Binding-site contacts:
Ligand atom CB contacts residue ILE118 of chain 1.B at 3.7 Å (hydrophobic).
Ligand atom HG contacts residue HIS117 of chain 1.B at 4.2 Å.
Ligand atom O contacts residue LEU57 of chain 1.B at 3.5 Å (h-bond).
Ligand atom N contacts residue GLN55 of chain 1.B at 2.8 Å (h-bond).
Ligand atom N contacts residue EPE1 of chain 1.P at 3.6 Å.
Ligand atom O contacts residue GLN53 of chain 1.B at 3.4 Å (h-bond).
Ligand atom O contacts residue ILE118 of chain 1.B at 3.7 Å.
Ligand atom C contacts residue ILE118 of chain 1.B at 3.8 Å (hydrophobic).
Ligand atom HG contacts residue GLY116 of chain 1.B at 3.3 Å.
Ligand atom N contacts residue ASN136 of chain 1.B at 4.0 Å.
Ligand atom O contacts residue GLN55 of chain 1.B at 2.3 Å (h-bond).
Ligand atom C contacts residue GLN53 of chain 1.B at 3.0 Å.
Ligand atom SG contacts residue GLN55 of chain 1.B at 3.1 Å (h-bond).
Ligand atom CA contacts residue EPE1 of chain 1.P at 4.3 Å.
Ligand atom CB contacts residue GLN53 of chain 1.B at 3.7 Å.
Ligand atom CB contacts residue HIS117 of chain 1.B at 3.4 Å.
Ligand atom C contacts residue EPE1 of chain 1.P at 4.2 Å.
Ligand atom N contacts residue ASP56 of chain 1.B at 4.4 Å.
Ligand atom C contacts residue ASP56 of chain 1.B at 3.3 Å.
Ligand atom CA contacts residue GLN53 of chain 1.B at 2.4 Å.
Ligand atom O contacts residue ILE58 of chain 1.B at 3.9 Å.
Ligand atom CA contacts residue GLN135 of chain 1.B at 3.4 Å.
Ligand atom CM contacts residue EPE1 of chain 1.P at 3.9 Å.
Ligand atom SG contacts residue ALA76 of chain 1.B at 3.8 Å.
Ligand atom CM contacts residue GLY116 of chain 1.B at 3.8 Å.
Ligand atom N contacts residue GLN135 of chain 1.B at 3.7 Å.
Ligand atom SG contacts residue GLY116 of chain 1.B at 4.4 Å.
Ligand atom HG contacts residue EPE1 of chain 1.P at 3.4 Å.
Ligand atom N contacts residue GLN53 of chain 1.B at 1.3 Å.
Ligand atom CB contacts residue GLN55 of chain 1.B at 3.2 Å.
Ligand atom O contacts residue ASP56 of chain 1.B at 3.4 Å (salt-bridge).
Ligand atom CB contacts residue GLN135 of chain 1.B at 3.3 Å.
Ligand atom CM contacts residue GLN53 of chain 1.B at 4.2 Å.
Ligand atom CM contacts residue TRP115 of chain 1.B at 3.8 Å (hydrophobic).
Ligand atom C contacts residue GLN55 of chain 1.B at 1.3 Å.
Ligand atom SG contacts residue HIS117 of chain 1.B at 3.6 Å.
Ligand atom SG contacts residue EPE1 of chain 1.P at 3.6 Å.
Ligand atom C contacts residue LEU57 of chain 1.B at 4.2 Å (hydrophobic).
Ligand atom SG contacts residue ILE118 of chain 1.B at 3.6 Å.
Ligand atom CA contacts residue GLN55 of chain 1.B at 2.4 Å.

Sequence of chain 1.B:
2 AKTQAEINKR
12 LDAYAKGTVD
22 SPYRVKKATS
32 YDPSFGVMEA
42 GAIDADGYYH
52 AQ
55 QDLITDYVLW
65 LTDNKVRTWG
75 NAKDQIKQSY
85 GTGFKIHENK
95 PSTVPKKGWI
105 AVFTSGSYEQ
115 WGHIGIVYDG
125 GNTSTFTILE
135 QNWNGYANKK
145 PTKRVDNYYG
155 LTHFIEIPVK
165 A

This protein binds this small molecule.
Small molecule (SMILES): C[Hg]SC[C@H](N)C(=O)O